Sequence of chain 1.A:
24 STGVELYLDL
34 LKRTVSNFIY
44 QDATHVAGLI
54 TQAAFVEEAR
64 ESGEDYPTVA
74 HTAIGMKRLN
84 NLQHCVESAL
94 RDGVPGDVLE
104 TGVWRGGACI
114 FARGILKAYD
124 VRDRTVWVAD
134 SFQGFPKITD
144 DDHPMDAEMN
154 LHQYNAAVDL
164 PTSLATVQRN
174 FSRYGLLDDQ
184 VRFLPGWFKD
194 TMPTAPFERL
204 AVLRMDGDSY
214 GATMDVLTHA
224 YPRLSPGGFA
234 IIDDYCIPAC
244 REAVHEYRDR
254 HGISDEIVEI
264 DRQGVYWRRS

The small molecule below binds the protein below.
Small molecule (SMILES): CC[C@H]1OC(=O)/C=C/[C@H](C)[C@@H](O[C@@H]2O[C@H](C)C[C@H](N(C)C)[C@H]2O)[C@@H](C)C[C@@H](C)C(=O)/C=C/C=C/[C@@H]1CO[C@@H]1O[C@H](C)[C@@H](O)[C@@H](O)[C@H]1O

Binding-site contacts:
Ligand atom CAD contacts residue MET152 of chain 1.A at 3.8 Å (hydrophobic).
Ligand atom OAM contacts residue ASP211 of chain 1.A at 3.8 Å.
Ligand atom OAK contacts residue GLN266 of chain 1.A at 2.8 Å (h-bond).
Ligand atom OAZ contacts residue TYR157 of chain 1.A at 3.7 Å.
Ligand atom CAF contacts residue CYS239 of chain 1.A at 3.8 Å (hydrophobic).
Ligand atom CBJ contacts residue ASP237 of chain 1.A at 3.4 Å.
Ligand atom OAK contacts residue ARG81 of chain 1.A at 3.8 Å.
Ligand atom CAT contacts residue LEU154 of chain 1.A at 3.6 Å (hydrophobic).
Ligand atom CBL contacts residue GLN266 of chain 1.A at 3.3 Å.
Ligand atom CBL contacts residue MG1 of chain 1.F at 3.0 Å.
Ligand atom CAU contacts residue TYR157 of chain 1.A at 3.8 Å (hydrophobic).
Ligand atom CAA contacts residue ALA50 of chain 1.A at 3.8 Å (hydrophobic).
Ligand atom OAM contacts residue DMS1 of chain 1.D at 3.2 Å.
Ligand atom OAK contacts residue ASP237 of chain 1.A at 2.8 Å (salt-bridge).
Ligand atom CBK contacts residue LEU154 of chain 1.A at 3.6 Å (hydrophobic).
Ligand atom CAR contacts residue TYR157 of chain 1.A at 3.6 Å (hydrophobic).
Ligand atom CBM contacts residue ASP237 of chain 1.A at 3.8 Å.
Ligand atom OAL contacts residue ASP209 of chain 1.A at 3.2 Å (salt-bridge).
Ligand atom CBL contacts residue ASP211 of chain 1.A at 3.8 Å.
Ligand atom CBM contacts residue MG1 of chain 1.F at 2.9 Å.
Ligand atom CAF contacts residue GLN266 of chain 1.A at 3.3 Å.
Ligand atom OAL contacts residue ASP211 of chain 1.A at 2.6 Å (salt-bridge).
Ligand atom CAA contacts residue TYR157 of chain 1.A at 3.8 Å (hydrophobic).
Ligand atom CAP contacts residue LEU154 of chain 1.A at 3.6 Å (hydrophobic).
Ligand atom OAJ contacts residue PRO241 of chain 1.A at 3.9 Å.
Ligand atom OAL contacts residue MG1 of chain 1.F at 2.1 Å.
Ligand atom CAA contacts residue TYR69 of chain 1.A at 3.8 Å (hydrophobic).
Ligand atom OBB contacts residue ASP211 of chain 1.A at 3.6 Å (salt-bridge).
Ligand atom CBJ contacts residue MG1 of chain 1.F at 3.7 Å.
Ligand atom OAL contacts residue ASP237 of chain 1.A at 2.9 Å (salt-bridge).
Ligand atom CBN contacts residue ASP211 of chain 1.A at 3.6 Å.
Ligand atom CBJ contacts residue GLN266 of chain 1.A at 3.9 Å.
Ligand atom CBQ contacts residue ASP211 of chain 1.A at 3.1 Å.
Ligand atom CBM contacts residue ASP211 of chain 1.A at 3.5 Å.
Ligand atom OAI contacts residue TYR69 of chain 1.A at 3.2 Å (h-bond).
Ligand atom CBJ contacts residue ASP211 of chain 1.A at 3.2 Å.
Ligand atom CBN contacts residue DMS1 of chain 1.D at 3.8 Å.
Ligand atom OAK contacts residue ASP236 of chain 1.A at 2.7 Å (salt-bridge).
Ligand atom CBL contacts residue ASP237 of chain 1.A at 3.4 Å.
Ligand atom OAK contacts residue MG1 of chain 1.F at 2.0 Å.